This small molecule binds to this protein.
Small molecule (SMILES): CC(=O)N[C@@H]1[C@@H](O)[C@H](O[C@@H]2O[C@H](CO)[C@H](O)[C@H](O[C@H]3O[C@H](CO)[C@H](O)[C@H](O)[C@H]3NC(C)=O)[C@H]2O[C@@H]2O[C@@H](C)[C@@H](O)[C@@H](O)[C@@H]2O)[C@@H](CO)O[C@H]1O

Sequence of chain 1.A:
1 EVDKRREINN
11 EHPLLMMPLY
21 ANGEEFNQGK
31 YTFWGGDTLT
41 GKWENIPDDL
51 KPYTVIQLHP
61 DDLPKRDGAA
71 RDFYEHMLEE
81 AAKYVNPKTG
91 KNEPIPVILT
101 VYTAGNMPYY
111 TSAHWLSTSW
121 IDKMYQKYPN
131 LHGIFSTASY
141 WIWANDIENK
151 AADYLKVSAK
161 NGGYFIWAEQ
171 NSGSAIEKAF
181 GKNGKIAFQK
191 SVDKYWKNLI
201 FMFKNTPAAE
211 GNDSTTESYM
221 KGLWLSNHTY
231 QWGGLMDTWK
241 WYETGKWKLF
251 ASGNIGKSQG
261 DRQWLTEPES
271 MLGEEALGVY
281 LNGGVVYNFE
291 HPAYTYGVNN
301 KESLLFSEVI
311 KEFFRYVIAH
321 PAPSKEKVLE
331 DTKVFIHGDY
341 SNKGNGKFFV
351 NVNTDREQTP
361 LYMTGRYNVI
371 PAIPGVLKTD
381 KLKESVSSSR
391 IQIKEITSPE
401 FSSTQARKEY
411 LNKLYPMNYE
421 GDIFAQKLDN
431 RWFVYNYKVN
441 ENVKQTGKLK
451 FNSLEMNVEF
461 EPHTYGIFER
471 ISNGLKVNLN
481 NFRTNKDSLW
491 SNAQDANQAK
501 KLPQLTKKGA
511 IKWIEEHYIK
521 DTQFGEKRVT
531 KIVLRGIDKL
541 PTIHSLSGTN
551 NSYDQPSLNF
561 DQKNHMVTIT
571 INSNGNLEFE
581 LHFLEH

Binding-site contacts:
Ligand atom O6 contacts residue THR206 of chain 1.A at 3.5 Å.
Ligand atom C3 contacts residue ASP61 of chain 1.A at 3.4 Å.
Ligand atom O5 contacts residue TRP239 of chain 1.A at 3.1 Å (h-bond).
Ligand atom C6 contacts residue PRO292 of chain 1.A at 3.6 Å (hydrophobic).
Ligand atom O6 contacts residue TYR140 of chain 1.A at 2.6 Å (h-bond).
Ligand atom O3 contacts residue LYS507 of chain 1.A at 3.0 Å (salt-bridge).
Ligand atom O2 contacts residue TYR20 of chain 1.A at 2.7 Å (h-bond).
Ligand atom O6 contacts residue HIS291 of chain 1.A at 3.6 Å.
Ligand atom C1 contacts residue TRP239 of chain 1.A at 3.3 Å (hydrophobic).
Ligand atom C2 contacts residue TYR20 of chain 1.A at 3.7 Å (hydrophobic).
Ligand atom O2 contacts residue GLU290 of chain 1.A at 2.6 Å (salt-bridge).
Ligand atom C2 contacts residue HIS59 of chain 1.A at 3.7 Å.
Ligand atom C6 contacts residue THR206 of chain 1.A at 3.7 Å.
Ligand atom O6 contacts residue TYR242 of chain 1.A at 3.5 Å.
Ligand atom C6 contacts residue TRP239 of chain 1.A at 3.3 Å (hydrophobic).
Ligand atom C6 contacts residue GLU243 of chain 1.A at 3.6 Å.
Ligand atom C4 contacts residue THR103 of chain 1.A at 3.1 Å.
Ligand atom C6 contacts residue HIS291 of chain 1.A at 3.7 Å.
Ligand atom N2 contacts residue TRP141 of chain 1.A at 3.2 Å.
Ligand atom C8 contacts residue TYR110 of chain 1.A at 3.5 Å (hydrophobic).
Ligand atom C6 contacts residue THR103 of chain 1.A at 3.7 Å.
Ligand atom C6 contacts residue TYR242 of chain 1.A at 3.6 Å (hydrophobic).
Ligand atom C8 contacts residue TRP141 of chain 1.A at 3.6 Å (hydrophobic).
Ligand atom O3 contacts residue TYR20 of chain 1.A at 3.3 Å (h-bond).
Ligand atom C4 contacts residue TRP239 of chain 1.A at 3.6 Å (hydrophobic).
Ligand atom O3 contacts residue ASP61 of chain 1.A at 2.7 Å (salt-bridge).
Ligand atom O6 contacts residue GLU290 of chain 1.A at 2.7 Å (salt-bridge).
Ligand atom O4 contacts residue LYS507 of chain 1.A at 3.2 Å (salt-bridge).
Ligand atom O4 contacts residue THR103 of chain 1.A at 2.5 Å (h-bond).
Ligand atom C6 contacts residue GLU290 of chain 1.A at 3.5 Å.
Ligand atom C6 contacts residue TYR140 of chain 1.A at 3.3 Å (hydrophobic).
Ligand atom O6 contacts residue TRP239 of chain 1.A at 3.0 Å (h-bond).
Ligand atom O3 contacts residue THR137 of chain 1.A at 3.5 Å.
Ligand atom C3 contacts residue HIS59 of chain 1.A at 3.6 Å.
Ligand atom C5 contacts residue TRP239 of chain 1.A at 3.6 Å (hydrophobic).
Ligand atom O6 contacts residue PRO292 of chain 1.A at 3.5 Å.
Ligand atom O6 contacts residue TRP239 of chain 1.A at 3.6 Å.
Ligand atom O6 contacts residue GLU243 of chain 1.A at 2.8 Å (salt-bridge).
Ligand atom O4 contacts residue HIS59 of chain 1.A at 3.1 Å (h-bond).
Ligand atom O3 contacts residue HIS59 of chain 1.A at 2.8 Å (h-bond).